Sequence of chain 1.G:
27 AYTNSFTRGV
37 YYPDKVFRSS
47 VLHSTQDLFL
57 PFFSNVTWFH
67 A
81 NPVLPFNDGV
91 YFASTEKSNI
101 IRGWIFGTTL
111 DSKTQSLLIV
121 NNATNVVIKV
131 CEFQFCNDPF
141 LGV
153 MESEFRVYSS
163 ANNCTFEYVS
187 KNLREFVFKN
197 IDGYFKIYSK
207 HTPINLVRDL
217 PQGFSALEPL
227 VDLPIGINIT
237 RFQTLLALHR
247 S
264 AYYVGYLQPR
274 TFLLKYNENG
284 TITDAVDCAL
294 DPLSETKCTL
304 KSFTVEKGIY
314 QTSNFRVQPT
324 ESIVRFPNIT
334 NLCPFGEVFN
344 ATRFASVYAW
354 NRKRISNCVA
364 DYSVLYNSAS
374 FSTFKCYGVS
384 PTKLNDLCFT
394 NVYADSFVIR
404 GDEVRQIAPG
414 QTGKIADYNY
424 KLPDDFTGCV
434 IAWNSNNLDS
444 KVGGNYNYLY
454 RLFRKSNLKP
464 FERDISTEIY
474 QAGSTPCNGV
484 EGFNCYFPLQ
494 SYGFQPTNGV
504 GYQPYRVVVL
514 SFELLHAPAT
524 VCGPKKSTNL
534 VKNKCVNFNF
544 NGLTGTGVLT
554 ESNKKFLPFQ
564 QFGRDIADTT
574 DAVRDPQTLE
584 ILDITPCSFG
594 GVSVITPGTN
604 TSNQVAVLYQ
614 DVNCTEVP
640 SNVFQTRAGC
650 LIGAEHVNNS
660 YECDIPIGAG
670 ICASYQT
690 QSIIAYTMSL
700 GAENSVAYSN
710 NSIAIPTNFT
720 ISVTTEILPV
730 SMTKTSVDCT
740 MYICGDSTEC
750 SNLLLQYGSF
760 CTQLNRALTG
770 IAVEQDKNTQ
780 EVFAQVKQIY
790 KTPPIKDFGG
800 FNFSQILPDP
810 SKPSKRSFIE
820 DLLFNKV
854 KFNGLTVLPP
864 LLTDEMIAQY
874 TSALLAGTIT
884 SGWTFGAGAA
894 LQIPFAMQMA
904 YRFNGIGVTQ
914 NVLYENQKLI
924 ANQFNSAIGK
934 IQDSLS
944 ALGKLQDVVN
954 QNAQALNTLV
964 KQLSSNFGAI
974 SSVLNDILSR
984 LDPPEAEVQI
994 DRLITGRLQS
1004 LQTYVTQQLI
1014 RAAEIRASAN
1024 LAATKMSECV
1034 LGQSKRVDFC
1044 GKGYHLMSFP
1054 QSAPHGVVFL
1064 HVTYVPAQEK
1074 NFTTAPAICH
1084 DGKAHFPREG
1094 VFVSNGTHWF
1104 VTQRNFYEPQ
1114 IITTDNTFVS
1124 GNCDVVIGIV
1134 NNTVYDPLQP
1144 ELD

Binding-site contacts:
Ligand atom C7 contacts residue ASN234 of chain 1.G at 3.7 Å.
Ligand atom O3 contacts residue GLU465 of chain 1.F at 3.7 Å.
Ligand atom O7 contacts residue GLU465 of chain 1.F at 2.8 Å.
Ligand atom C1 contacts residue ASN234 of chain 1.G at 1.5 Å.
Ligand atom N2 contacts residue GLU465 of chain 1.F at 4.2 Å.
Ligand atom O7 contacts residue LYS462 of chain 1.F at 4.1 Å.
Ligand atom C5 contacts residue ASN234 of chain 1.G at 3.8 Å.
Ligand atom C2 contacts residue GLU465 of chain 1.F at 3.8 Å.
Ligand atom C2 contacts residue ASN234 of chain 1.G at 2.6 Å.
Ligand atom C8 contacts residue ASN234 of chain 1.G at 3.7 Å.
Ligand atom C7 contacts residue GLU465 of chain 1.F at 3.8 Å.
Ligand atom O5 contacts residue ASN234 of chain 1.G at 2.6 Å (h-bond).
Ligand atom C3 contacts residue GLU465 of chain 1.F at 4.3 Å.
Ligand atom C3 contacts residue ASN234 of chain 1.G at 3.9 Å.
Ligand atom C4 contacts residue ASN234 of chain 1.G at 4.4 Å.
Ligand atom N2 contacts residue ASN234 of chain 1.G at 2.9 Å (h-bond).

A protein and the small-molecule ligand that binds it are described below.
Small molecule (SMILES): CC(=O)N[C@@H]1[C@@H](O)[C@H](O)[C@@H](CO)O[C@H]1O

Sequence of chain 1.F:
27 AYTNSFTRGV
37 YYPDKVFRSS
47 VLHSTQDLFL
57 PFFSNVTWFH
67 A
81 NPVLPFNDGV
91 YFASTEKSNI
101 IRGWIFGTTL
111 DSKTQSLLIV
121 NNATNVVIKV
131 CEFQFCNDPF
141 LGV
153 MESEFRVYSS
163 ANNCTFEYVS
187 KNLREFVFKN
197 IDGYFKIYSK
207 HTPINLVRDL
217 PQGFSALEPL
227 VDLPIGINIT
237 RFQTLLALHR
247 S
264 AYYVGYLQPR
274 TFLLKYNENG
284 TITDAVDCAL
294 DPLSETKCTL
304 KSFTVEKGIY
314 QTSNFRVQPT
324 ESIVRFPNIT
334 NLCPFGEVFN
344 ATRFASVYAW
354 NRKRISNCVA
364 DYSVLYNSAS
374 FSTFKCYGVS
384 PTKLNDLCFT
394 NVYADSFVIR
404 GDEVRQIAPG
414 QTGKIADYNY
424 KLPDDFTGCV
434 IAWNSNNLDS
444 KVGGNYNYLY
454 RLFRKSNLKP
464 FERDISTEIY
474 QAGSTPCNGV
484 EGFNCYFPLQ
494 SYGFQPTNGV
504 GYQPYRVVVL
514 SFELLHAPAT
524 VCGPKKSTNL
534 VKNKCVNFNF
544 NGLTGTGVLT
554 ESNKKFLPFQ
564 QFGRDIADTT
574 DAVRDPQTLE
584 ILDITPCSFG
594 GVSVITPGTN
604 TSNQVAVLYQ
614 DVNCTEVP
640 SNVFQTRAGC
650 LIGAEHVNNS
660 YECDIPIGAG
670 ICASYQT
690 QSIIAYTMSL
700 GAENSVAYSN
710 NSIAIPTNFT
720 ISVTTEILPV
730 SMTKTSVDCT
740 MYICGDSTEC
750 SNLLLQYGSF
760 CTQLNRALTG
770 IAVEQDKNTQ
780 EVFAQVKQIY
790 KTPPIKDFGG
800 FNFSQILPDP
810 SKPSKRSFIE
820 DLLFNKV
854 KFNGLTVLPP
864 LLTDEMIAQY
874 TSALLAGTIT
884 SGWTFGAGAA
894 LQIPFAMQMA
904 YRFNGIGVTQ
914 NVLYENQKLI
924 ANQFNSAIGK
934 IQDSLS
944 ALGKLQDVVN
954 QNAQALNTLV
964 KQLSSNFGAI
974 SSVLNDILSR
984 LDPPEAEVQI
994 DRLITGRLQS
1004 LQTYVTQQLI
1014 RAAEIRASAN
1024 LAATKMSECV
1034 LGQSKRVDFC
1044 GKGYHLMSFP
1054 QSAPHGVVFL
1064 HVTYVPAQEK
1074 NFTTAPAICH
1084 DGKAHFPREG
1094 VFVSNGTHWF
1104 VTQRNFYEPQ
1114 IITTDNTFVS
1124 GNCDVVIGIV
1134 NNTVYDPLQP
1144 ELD